Sequence of chain 1.B:
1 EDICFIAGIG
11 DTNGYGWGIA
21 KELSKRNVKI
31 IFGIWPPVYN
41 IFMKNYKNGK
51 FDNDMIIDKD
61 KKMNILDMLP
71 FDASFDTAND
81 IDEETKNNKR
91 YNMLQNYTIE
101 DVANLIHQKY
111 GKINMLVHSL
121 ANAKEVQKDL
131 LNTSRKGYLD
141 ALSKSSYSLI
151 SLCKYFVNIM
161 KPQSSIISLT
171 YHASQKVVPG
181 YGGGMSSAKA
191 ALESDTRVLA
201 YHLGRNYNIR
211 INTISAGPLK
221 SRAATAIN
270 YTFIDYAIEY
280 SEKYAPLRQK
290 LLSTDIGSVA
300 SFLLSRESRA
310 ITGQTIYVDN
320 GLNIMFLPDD

The protein below binds the small molecule below.
Small molecule (SMILES): O=C(Nc1ccc(Oc2ccc(Cl)cc2O)c(Cl)c1)N1CCOCC1

Binding-site contacts:
Ligand atom C11 contacts residue ALA223 of chain 1.B at 3.7 Å (hydrophobic).
Ligand atom C19 contacts residue ASN122 of chain 1.B at 3.6 Å.
Ligand atom C22 contacts residue ASN122 of chain 1.B at 3.3 Å.
Ligand atom CL16 contacts residue ALA121 of chain 1.B at 3.6 Å.
Ligand atom C4 contacts residue ALA224 of chain 1.B at 3.7 Å (hydrophobic).
Ligand atom O7 contacts residue TYR181 of chain 1.B at 2.3 Å (h-bond).
Ligand atom C11 contacts residue MET185 of chain 1.B at 3.9 Å (hydrophobic).
Ligand atom C14 contacts residue MET185 of chain 1.B at 3.8 Å (hydrophobic).
Ligand atom C15 contacts residue MET185 of chain 1.B at 3.8 Å (hydrophobic).
Ligand atom C3 contacts residue NAD1 of chain 1.E at 3.6 Å.
Ligand atom C6 contacts residue TYR171 of chain 1.B at 3.7 Å (hydrophobic).
Ligand atom C6 contacts residue TYR181 of chain 1.B at 3.4 Å (hydrophobic).
Ligand atom O20 contacts residue ALA123 of chain 1.B at 2.7 Å (h-bond).
Ligand atom C5 contacts residue NAD1 of chain 1.E at 3.4 Å.
Ligand atom O9 contacts residue NAD1 of chain 1.E at 3.2 Å (h-bond).
Ligand atom C26 contacts residue ALA226 of chain 1.B at 3.5 Å (hydrophobic).
Ligand atom C13 contacts residue ALA223 of chain 1.B at 3.7 Å (hydrophobic).
Ligand atom O7 contacts residue NAD1 of chain 1.E at 2.5 Å (h-bond).
Ligand atom C13 contacts residue MET185 of chain 1.B at 3.9 Å (hydrophobic).
Ligand atom C15 contacts residue ILE227 of chain 1.B at 3.7 Å (hydrophobic).
Ligand atom CL16 contacts residue ALA223 of chain 1.B at 3.5 Å.
Ligand atom CL27 contacts residue ILE273 of chain 1.B at 3.8 Å.
Ligand atom C12 contacts residue ALA223 of chain 1.B at 3.6 Å (hydrophobic).
Ligand atom O20 contacts residue ASN122 of chain 1.B at 3.1 Å.
Ligand atom C12 contacts residue ALA121 of chain 1.B at 3.9 Å (hydrophobic).
Ligand atom C4 contacts residue NAD1 of chain 1.E at 3.1 Å.
Ligand atom C10 contacts residue MET185 of chain 1.B at 3.8 Å (hydrophobic).
Ligand atom C1 contacts residue TYR181 of chain 1.B at 3.2 Å (hydrophobic).
Ligand atom C1 contacts residue NAD1 of chain 1.E at 3.4 Å.
Ligand atom C2 contacts residue NAD1 of chain 1.E at 3.6 Å.
Ligand atom CL16 contacts residue NAD1 of chain 1.E at 3.4 Å.
Ligand atom CL27 contacts residue NAD1 of chain 1.E at 3.7 Å.
Ligand atom C14 contacts residue ILE227 of chain 1.B at 3.7 Å (hydrophobic).
Ligand atom C25 contacts residue ALA226 of chain 1.B at 3.7 Å (hydrophobic).
Ligand atom C19 contacts residue ALA123 of chain 1.B at 3.9 Å (hydrophobic).
Ligand atom N21 contacts residue ASN122 of chain 1.B at 3.5 Å (h-bond).
Ligand atom O7 contacts residue TYR171 of chain 1.B at 3.9 Å.
Ligand atom C6 contacts residue NAD1 of chain 1.E at 3.5 Å.
Ligand atom CL27 contacts residue TYR171 of chain 1.B at 3.5 Å.
Ligand atom C3 contacts residue ALA224 of chain 1.B at 3.8 Å (hydrophobic).